Binding-site contacts:
Ligand atom OE1 contacts residue ILE42 of chain 3.C at 3.6 Å.
Ligand atom C contacts residue MET132 of chain 3.C at 3.7 Å (hydrophobic).
Ligand atom OE1 contacts residue MET132 of chain 3.C at 4.1 Å.
Ligand atom NE2 contacts residue GLY44 of chain 3.C at 3.0 Å (h-bond).
Ligand atom CG contacts residue MET132 of chain 3.C at 4.2 Å (hydrophobic).
Ligand atom CD contacts residue VAL82 of chain 3.C at 3.9 Å (hydrophobic).
Ligand atom CD contacts residue GLY44 of chain 3.C at 3.8 Å.
Ligand atom O contacts residue GLU137 of chain 3.C at 3.9 Å.
Ligand atom CA contacts residue GLN87 of chain 3.C at 4.0 Å.
Ligand atom CA contacts residue GLU130 of chain 3.C at 3.6 Å.
Ligand atom OXT contacts residue GLY135 of chain 3.C at 3.7 Å.
Ligand atom CB contacts residue GLU130 of chain 3.C at 3.9 Å.
Ligand atom NE2 contacts residue ATP1 of chain 2.K at 3.1 Å (h-bond).
Ligand atom OE1 contacts residue ARG43 of chain 3.C at 3.2 Å (salt-bridge).
Ligand atom O contacts residue GLY135 of chain 3.C at 3.7 Å.
Ligand atom NE2 contacts residue ILE42 of chain 3.C at 4.1 Å.
Ligand atom CA contacts residue MET132 of chain 3.C at 3.7 Å (hydrophobic).
Ligand atom C contacts residue GLY135 of chain 3.C at 4.2 Å.
Ligand atom CA contacts residue LYS131 of chain 3.C at 3.9 Å.
Ligand atom CG contacts residue VAL82 of chain 3.C at 4.0 Å (hydrophobic).
Ligand atom OXT contacts residue GLU137 of chain 3.C at 2.9 Å (salt-bridge).
Ligand atom CG contacts residue GLU130 of chain 3.C at 3.3 Å.
Ligand atom O contacts residue LYS131 of chain 3.C at 3.8 Å.
Ligand atom O contacts residue MET132 of chain 3.C at 3.0 Å (h-bond).
Ligand atom C contacts residue MET136 of chain 3.C at 3.9 Å (hydrophobic).
Ligand atom N contacts residue GLN87 of chain 3.C at 2.7 Å (h-bond).
Ligand atom CB contacts residue MET132 of chain 3.C at 3.8 Å (hydrophobic).
Ligand atom OXT contacts residue GLN87 of chain 3.C at 3.1 Å (h-bond).
Ligand atom C contacts residue GLU137 of chain 3.C at 3.8 Å.
Ligand atom NE2 contacts residue ILE81 of chain 3.C at 3.9 Å.
Ligand atom N contacts residue GLU130 of chain 3.C at 2.9 Å (salt-bridge).
Ligand atom NE2 contacts residue VAL83 of chain 3.C at 3.8 Å.
Ligand atom CD contacts residue ILE42 of chain 3.C at 4.1 Å (hydrophobic).
Ligand atom OE1 contacts residue GLY41 of chain 3.C at 4.2 Å.
Ligand atom OE1 contacts residue GLY44 of chain 3.C at 3.2 Å (h-bond).
Ligand atom C contacts residue GLN87 of chain 3.C at 4.1 Å.
Ligand atom OXT contacts residue MET136 of chain 3.C at 3.2 Å (h-bond).
Ligand atom CD contacts residue ATP1 of chain 2.K at 4.1 Å.
Ligand atom NE2 contacts residue VAL82 of chain 3.C at 3.0 Å (h-bond).
Ligand atom O contacts residue MET136 of chain 3.C at 4.1 Å.

A protein and the small-molecule ligand that binds it are described below.
Small molecule (SMILES): NC(=O)CC[C@H](N)C(=O)O

Sequence of chain 3.C:
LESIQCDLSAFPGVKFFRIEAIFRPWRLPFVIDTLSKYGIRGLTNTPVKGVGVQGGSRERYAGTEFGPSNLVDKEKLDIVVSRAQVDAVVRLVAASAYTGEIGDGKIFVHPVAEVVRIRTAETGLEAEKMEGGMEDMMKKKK